Binding-site contacts:
Ligand atom C14 contacts residue ASN97 of chain 1.A at 3.0 Å.
Ligand atom N8 contacts residue PRO1 of chain 1.C at 3.7 Å.
Ligand atom C13 contacts residue MET2 of chain 1.C at 2.9 Å (hydrophobic).
Ligand atom O10 contacts residue TYR36 of chain 1.C at 3.5 Å (h-bond).
Ligand atom O10 contacts residue PRO1 of chain 1.C at 2.9 Å (h-bond).
Ligand atom C3 contacts residue LYS32 of chain 1.C at 3.3 Å.
Ligand atom C14 contacts residue HIS62 of chain 1.C at 3.3 Å.
Ligand atom C7 contacts residue PRO1 of chain 1.C at 3.9 Å (hydrophobic).
Ligand atom O9 contacts residue GOL1 of chain 1.O at 0.8 Å (h-bond).
Ligand atom C12 contacts residue TYR95 of chain 1.A at 3.4 Å (hydrophobic).
Ligand atom O10 contacts residue GOL1 of chain 1.O at 2.0 Å.
Ligand atom C11 contacts residue VAL106 of chain 1.C at 3.8 Å (hydrophobic).
Ligand atom C16 contacts residue GOL1 of chain 1.O at 0.9 Å.
Ligand atom C16 contacts residue SER63 of chain 1.C at 3.6 Å.
Ligand atom C5 contacts residue PHE113 of chain 1.C at 3.5 Å (hydrophobic).
Ligand atom C11 contacts residue PRO1 of chain 1.C at 3.8 Å (hydrophobic).
Ligand atom C7 contacts residue GOL1 of chain 1.O at 3.2 Å.
Ligand atom C13 contacts residue ASN97 of chain 1.A at 3.5 Å.
Ligand atom C14 contacts residue MET2 of chain 1.C at 3.4 Å (hydrophobic).
Ligand atom O9 contacts residue PRO1 of chain 1.C at 2.7 Å (h-bond).
Ligand atom C15 contacts residue ASN97 of chain 1.A at 3.5 Å.
Ligand atom N8 contacts residue LYS32 of chain 1.C at 3.2 Å (salt-bridge).
Ligand atom O9 contacts residue ILE64 of chain 1.C at 3.8 Å.
Ligand atom C6 contacts residue PHE113 of chain 1.C at 3.4 Å (hydrophobic).
Ligand atom C13 contacts residue GOL1 of chain 1.O at 0.7 Å.
Ligand atom N8 contacts residue GOL1 of chain 1.O at 2.2 Å (h-bond).
Ligand atom C11 contacts residue GOL1 of chain 1.O at 0.8 Å.
Ligand atom C4 contacts residue LYS32 of chain 1.C at 3.5 Å.
Ligand atom O10 contacts residue TYR95 of chain 1.A at 2.9 Å (h-bond).
Ligand atom C10 contacts residue PRO1 of chain 1.C at 2.9 Å (hydrophobic).
Ligand atom C15 contacts residue GOL1 of chain 1.O at 1.3 Å.
Ligand atom C15 contacts residue VAL106 of chain 1.C at 3.2 Å (hydrophobic).
Ligand atom C10 contacts residue GOL1 of chain 1.O at 1.1 Å.
Ligand atom C14 contacts residue GOL1 of chain 1.O at 0.5 Å.
Ligand atom C12 contacts residue GOL1 of chain 1.O at 1.4 Å.
Ligand atom C15 contacts residue MET101 of chain 1.C at 3.5 Å (hydrophobic).
Ligand atom C7 contacts residue LYS32 of chain 1.C at 3.6 Å.
Ligand atom C13 contacts residue TYR95 of chain 1.A at 3.8 Å (hydrophobic).
Ligand atom C12 contacts residue PRO1 of chain 1.C at 3.9 Å (hydrophobic).
Ligand atom C16 contacts residue ILE64 of chain 1.C at 3.6 Å (hydrophobic).

Sequence of chain 1.A:
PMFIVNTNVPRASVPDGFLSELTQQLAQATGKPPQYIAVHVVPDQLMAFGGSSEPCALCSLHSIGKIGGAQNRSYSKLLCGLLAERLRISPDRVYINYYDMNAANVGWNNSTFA

Sequence of chain 1.C:
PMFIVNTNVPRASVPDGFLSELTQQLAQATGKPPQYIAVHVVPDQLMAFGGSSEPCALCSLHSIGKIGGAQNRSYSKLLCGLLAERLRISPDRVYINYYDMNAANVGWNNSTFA

This protein binds this small molecule.
Small molecule (SMILES): O=C(ON=Cc1ccc(O)cc1)C1CCCCC1